The small molecule below binds the protein below.
Small molecule (SMILES): CC(=O)N[C@@H]1[C@@H](O)[C@H](O)[C@@H](CO)O[C@H]1O

Sequence of chain 1.D:
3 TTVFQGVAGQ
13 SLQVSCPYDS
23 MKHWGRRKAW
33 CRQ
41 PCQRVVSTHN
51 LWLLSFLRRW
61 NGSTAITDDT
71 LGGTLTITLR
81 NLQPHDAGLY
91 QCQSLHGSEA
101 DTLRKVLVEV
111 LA

Binding-site contacts:
Ligand atom O6 contacts residue GLN43 of chain 1.D at 3.3 Å.
Ligand atom C4 contacts residue ARG44 of chain 1.D at 4.5 Å.
Ligand atom C2 contacts residue VAL45 of chain 1.D at 4.1 Å (hydrophobic).
Ligand atom O5 contacts residue ARG44 of chain 1.D at 4.3 Å.
Ligand atom O7 contacts residue ASN61 of chain 1.D at 4.2 Å.
Ligand atom C5 contacts residue ASN61 of chain 1.D at 3.7 Å.
Ligand atom O6 contacts residue ARG44 of chain 1.D at 4.3 Å.
Ligand atom N2 contacts residue ASN61 of chain 1.D at 2.9 Å (h-bond).
Ligand atom C4 contacts residue ASN61 of chain 1.D at 4.2 Å.
Ligand atom O5 contacts residue VAL45 of chain 1.D at 4.1 Å.
Ligand atom C1 contacts residue ASN61 of chain 1.D at 1.4 Å.
Ligand atom C3 contacts residue ASN61 of chain 1.D at 3.8 Å.
Ligand atom C7 contacts residue ASN61 of chain 1.D at 3.7 Å.
Ligand atom C1 contacts residue VAL45 of chain 1.D at 3.9 Å (hydrophobic).
Ligand atom O5 contacts residue ASN61 of chain 1.D at 2.4 Å (h-bond).
Ligand atom O7 contacts residue VAL45 of chain 1.D at 4.4 Å.
Ligand atom C2 contacts residue ASN61 of chain 1.D at 2.5 Å.